Binding-site contacts:
Ligand atom N6 contacts residue THR19 of chain 1.B at 3.5 Å (h-bond).
Ligand atom C4' contacts residue THR133 of chain 1.B at 3.2 Å.
Ligand atom O2' contacts residue PHE170 of chain 1.A at 2.9 Å (h-bond).
Ligand atom C4' contacts residue THR133 of chain 1.A at 3.2 Å.
Ligand atom N1 contacts residue ALA16 of chain 1.A at 3.4 Å.
Ligand atom N6 contacts residue PHE96 of chain 1.B at 3.3 Å.
Ligand atom C2 contacts residue THR53 of chain 1.B at 3.4 Å.
Ligand atom N1 contacts residue ILE54 of chain 1.A at 3.0 Å.
Ligand atom N6 contacts residue PHE96 of chain 1.A at 3.1 Å.
Ligand atom O4' contacts residue THR133 of chain 1.A at 3.2 Å (h-bond).
Ligand atom C2 contacts residue THR53 of chain 1.A at 3.3 Å.
Ligand atom C6 contacts residue ILE54 of chain 1.A at 3.5 Å (hydrophobic).
Ligand atom N6 contacts residue TYR21 of chain 1.B at 3.2 Å (h-bond).
Ligand atom N6 contacts residue TYR21 of chain 1.A at 3.1 Å (h-bond).
Ligand atom N6 contacts residue THR53 of chain 1.B at 2.9 Å (h-bond).
Ligand atom N1 contacts residue ALA16 of chain 1.B at 3.5 Å.
Ligand atom N7 contacts residue TYR21 of chain 1.B at 2.8 Å (h-bond).
Ligand atom C4 contacts residue PHE170 of chain 1.A at 3.5 Å (hydrophobic).
Ligand atom N1 contacts residue THR53 of chain 1.B at 2.7 Å (h-bond).
Ligand atom C2 contacts residue PHE170 of chain 1.A at 3.4 Å (hydrophobic).
Ligand atom N1 contacts residue LYS17 of chain 1.A at 3.1 Å (salt-bridge).
Ligand atom O4' contacts residue LEU136 of chain 1.B at 3.3 Å.
Ligand atom C2 contacts residue ILE54 of chain 1.A at 3.1 Å (hydrophobic).
Ligand atom O4' contacts residue THR133 of chain 1.B at 3.3 Å (h-bond).
Ligand atom N1 contacts residue LYS17 of chain 1.B at 3.2 Å (salt-bridge).
Ligand atom OP2 contacts residue ASN137 of chain 1.A at 3.0 Å (h-bond).
Ligand atom O2' contacts residue ASP12 of chain 1.B at 3.4 Å.
Ligand atom N6 contacts residue LYS17 of chain 1.B at 2.8 Å (salt-bridge).
Ligand atom O2' contacts residue PHE170 of chain 1.B at 3.0 Å (h-bond).
Ligand atom O4' contacts residue LEU136 of chain 1.A at 3.3 Å.
Ligand atom N7 contacts residue TYR21 of chain 1.A at 2.8 Å (h-bond).
Ligand atom N1 contacts residue THR53 of chain 1.A at 2.8 Å (h-bond).
Ligand atom C1' contacts residue THR133 of chain 1.B at 3.5 Å.
Ligand atom C2 contacts residue ILE54 of chain 1.B at 3.5 Å (hydrophobic).
Ligand atom C4 contacts residue PHE170 of chain 1.B at 3.5 Å (hydrophobic).
Ligand atom N6 contacts residue THR53 of chain 1.A at 3.0 Å (h-bond).
Ligand atom C1' contacts residue THR133 of chain 1.A at 3.4 Å.
Ligand atom OP1 contacts residue ASN137 of chain 1.B at 2.9 Å (h-bond).
Ligand atom N1 contacts residue ILE54 of chain 1.B at 3.3 Å.
Ligand atom N6 contacts residue LYS17 of chain 1.A at 3.0 Å (salt-bridge).

Sequence of chain 1.B:
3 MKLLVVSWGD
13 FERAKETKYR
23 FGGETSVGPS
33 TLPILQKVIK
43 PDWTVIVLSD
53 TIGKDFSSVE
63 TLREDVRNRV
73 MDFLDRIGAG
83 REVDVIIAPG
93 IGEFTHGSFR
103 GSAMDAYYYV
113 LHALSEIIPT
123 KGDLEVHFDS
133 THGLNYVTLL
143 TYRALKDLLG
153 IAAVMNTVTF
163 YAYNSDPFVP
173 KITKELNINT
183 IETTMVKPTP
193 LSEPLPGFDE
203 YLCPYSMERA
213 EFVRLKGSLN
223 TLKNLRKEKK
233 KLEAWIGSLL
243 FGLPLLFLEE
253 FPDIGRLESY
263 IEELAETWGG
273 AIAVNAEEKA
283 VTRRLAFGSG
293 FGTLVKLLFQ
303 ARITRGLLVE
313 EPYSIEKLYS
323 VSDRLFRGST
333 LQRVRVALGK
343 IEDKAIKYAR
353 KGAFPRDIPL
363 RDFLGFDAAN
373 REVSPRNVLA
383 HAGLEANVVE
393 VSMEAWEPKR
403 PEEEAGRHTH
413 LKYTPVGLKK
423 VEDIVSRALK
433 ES

A small-molecule ligand and the protein it binds are described below.
Small molecule (SMILES): Nc1ncnc2c1ncn2[C@@H]1O[C@@H]2CO[P](=O)(O)O[C@H]3[C@@H](O)[C@H](n4cnc5c(N)ncnc54)O[C@@H]3CO[P](=O)(O)O[C@H]3[C@@H](O)[C@H](n4cnc5c(N)ncnc54)O[C@@H]3CO[P](=O)(O)O[C@H]3[C@@H](O)[C@H](n4cnc5c(N)ncnc54)O[C@@H]3CO[P](=O)(O)O[C@H]2[C@H]1O

Sequence of chain 1.A:
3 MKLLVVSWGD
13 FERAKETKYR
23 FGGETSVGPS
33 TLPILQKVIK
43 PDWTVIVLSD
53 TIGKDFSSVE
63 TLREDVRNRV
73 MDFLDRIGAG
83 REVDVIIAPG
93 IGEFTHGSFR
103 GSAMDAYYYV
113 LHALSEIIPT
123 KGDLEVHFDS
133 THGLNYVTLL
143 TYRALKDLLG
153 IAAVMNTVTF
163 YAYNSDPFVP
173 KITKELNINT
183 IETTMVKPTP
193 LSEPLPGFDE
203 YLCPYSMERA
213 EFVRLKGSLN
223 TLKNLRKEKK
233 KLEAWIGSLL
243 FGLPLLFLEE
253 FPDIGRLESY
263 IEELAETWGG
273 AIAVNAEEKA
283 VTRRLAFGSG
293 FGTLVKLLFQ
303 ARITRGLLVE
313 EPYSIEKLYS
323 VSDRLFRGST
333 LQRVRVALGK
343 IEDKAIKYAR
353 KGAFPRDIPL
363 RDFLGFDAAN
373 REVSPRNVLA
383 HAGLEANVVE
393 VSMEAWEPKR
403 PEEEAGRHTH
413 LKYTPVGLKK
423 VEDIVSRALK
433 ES